Sequence of chain 1.B:
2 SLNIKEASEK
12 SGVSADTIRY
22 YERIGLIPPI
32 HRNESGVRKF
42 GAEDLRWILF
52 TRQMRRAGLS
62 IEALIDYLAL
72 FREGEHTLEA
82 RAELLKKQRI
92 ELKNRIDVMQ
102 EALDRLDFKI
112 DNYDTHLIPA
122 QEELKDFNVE

A small-molecule ligand and the protein it binds are described below.
Small molecule (SMILES): CSCC[C@@H](N)C(=O)O

Sequence of chain 1.A:
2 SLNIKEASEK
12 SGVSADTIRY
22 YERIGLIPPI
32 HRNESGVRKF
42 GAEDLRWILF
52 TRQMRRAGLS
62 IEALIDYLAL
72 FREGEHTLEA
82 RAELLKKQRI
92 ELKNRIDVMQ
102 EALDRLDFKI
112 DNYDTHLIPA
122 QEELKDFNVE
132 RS

Binding-site contacts:
Ligand atom SD contacts residue ARG106 of chain 1.A at 4.5 Å.
Ligand atom SD contacts residue TRP48 of chain 1.B at 4.3 Å.
Ligand atom N contacts residue ARG82 of chain 1.B at 4.2 Å.
Ligand atom OXT contacts residue LYS110 of chain 1.A at 3.7 Å.
Ligand atom C contacts residue TYR68 of chain 1.B at 3.8 Å (hydrophobic).
Ligand atom SD contacts residue PHE51 of chain 1.B at 4.0 Å.
Ligand atom OXT contacts residue TYR68 of chain 1.B at 4.3 Å.
Ligand atom O contacts residue TYR68 of chain 1.B at 4.1 Å.
Ligand atom CE contacts residue ARG47 of chain 1.B at 3.9 Å.
Ligand atom OXT contacts residue ASN113 of chain 1.A at 4.2 Å.
Ligand atom CE contacts residue TRP48 of chain 1.B at 3.8 Å (hydrophobic).
Ligand atom CA contacts residue PHE72 of chain 1.B at 4.1 Å (hydrophobic).
Ligand atom CA contacts residue TYR114 of chain 1.A at 4.3 Å (hydrophobic).
Ligand atom N contacts residue TYR114 of chain 1.A at 3.5 Å (h-bond).
Ligand atom CB contacts residue TYR68 of chain 1.B at 3.5 Å (hydrophobic).
Ligand atom CG contacts residue LYS110 of chain 1.A at 3.9 Å.
Ligand atom CA contacts residue LYS110 of chain 1.A at 4.5 Å.
Ligand atom CE contacts residue PHE51 of chain 1.B at 4.2 Å (hydrophobic).
Ligand atom N contacts residue TYR68 of chain 1.B at 2.9 Å (h-bond).
Ligand atom SD contacts residue LYS110 of chain 1.A at 3.9 Å.
Ligand atom N contacts residue PHE72 of chain 1.B at 3.1 Å.
Ligand atom C contacts residue TYR114 of chain 1.A at 4.0 Å (hydrophobic).
Ligand atom CB contacts residue LYS110 of chain 1.A at 3.2 Å.
Ligand atom O contacts residue LEU118 of chain 1.A at 3.9 Å.
Ligand atom CA contacts residue TYR68 of chain 1.B at 3.5 Å (hydrophobic).
Ligand atom O contacts residue TYR114 of chain 1.A at 3.5 Å (h-bond).
Ligand atom O contacts residue ASN113 of chain 1.A at 4.3 Å.